Sequence of chain 1.A:
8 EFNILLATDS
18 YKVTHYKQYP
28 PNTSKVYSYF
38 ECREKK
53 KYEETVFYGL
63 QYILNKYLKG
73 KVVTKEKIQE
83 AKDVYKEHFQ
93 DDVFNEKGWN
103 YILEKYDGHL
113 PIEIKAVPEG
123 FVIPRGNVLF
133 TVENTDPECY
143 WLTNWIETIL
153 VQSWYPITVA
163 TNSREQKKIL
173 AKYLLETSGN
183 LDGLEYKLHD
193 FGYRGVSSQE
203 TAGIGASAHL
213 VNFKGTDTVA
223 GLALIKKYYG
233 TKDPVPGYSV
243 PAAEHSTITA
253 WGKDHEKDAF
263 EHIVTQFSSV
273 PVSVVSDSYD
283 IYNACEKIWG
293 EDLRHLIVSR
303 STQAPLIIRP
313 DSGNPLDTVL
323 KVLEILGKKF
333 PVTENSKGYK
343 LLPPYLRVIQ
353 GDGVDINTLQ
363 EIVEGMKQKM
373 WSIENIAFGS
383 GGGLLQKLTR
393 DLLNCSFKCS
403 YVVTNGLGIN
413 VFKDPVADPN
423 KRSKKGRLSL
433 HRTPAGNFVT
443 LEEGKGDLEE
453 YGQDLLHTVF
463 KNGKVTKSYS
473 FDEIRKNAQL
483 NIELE

A small-molecule ligand and the protein it binds are described below.
Small molecule (SMILES): O=C(NCc1ccc(S(=O)(=O)c2cc(F)cc(F)c2)cc1)c1ccc2cccn2c1

Binding-site contacts:
Ligand atom C2 contacts residue TYR18 of chain 1.B at 3.6 Å (hydrophobic).
Ligand atom N12 contacts residue TYR18 of chain 1.B at 3.7 Å.
Ligand atom C4 contacts residue PO41 of chain 1.D at 3.7 Å.
Ligand atom C1 contacts residue PHE193 of chain 1.A at 3.3 Å (hydrophobic).
Ligand atom C4 contacts residue PHE193 of chain 1.A at 3.5 Å (hydrophobic).
Ligand atom O22 contacts residue ILE351 of chain 1.A at 3.7 Å.
Ligand atom C7 contacts residue PHE193 of chain 1.A at 3.5 Å (hydrophobic).
Ligand atom C15 contacts residue HIS191 of chain 1.A at 3.5 Å.
Ligand atom C13 contacts residue ALA244 of chain 1.A at 3.5 Å (hydrophobic).
Ligand atom N8 contacts residue TYR18 of chain 1.B at 3.6 Å.
Ligand atom O21 contacts residue ILE351 of chain 1.A at 3.6 Å.
Ligand atom C9 contacts residue PHE193 of chain 1.A at 3.7 Å (hydrophobic).
Ligand atom C4 contacts residue ARG311 of chain 1.A at 3.3 Å.
Ligand atom O11 contacts residue ALA244 of chain 1.A at 3.2 Å.
Ligand atom C13 contacts residue SER241 of chain 1.A at 3.6 Å.
Ligand atom C7 contacts residue ASP219 of chain 1.A at 3.4 Å.
Ligand atom C26 contacts residue VAL242 of chain 1.A at 3.5 Å (hydrophobic).
Ligand atom C5 contacts residue TYR18 of chain 1.B at 3.6 Å (hydrophobic).
Ligand atom C3 contacts residue TYR18 of chain 1.B at 3.5 Å (hydrophobic).
Ligand atom C10 contacts residue TYR18 of chain 1.B at 3.7 Å (hydrophobic).
Ligand atom C10 contacts residue PHE193 of chain 1.A at 3.6 Å (hydrophobic).
Ligand atom C1 contacts residue ARG196 of chain 1.A at 3.2 Å.
Ligand atom C16 contacts residue HIS191 of chain 1.A at 3.1 Å.
Ligand atom C19 contacts residue SER275 of chain 1.A at 3.7 Å.
Ligand atom C5 contacts residue ARG311 of chain 1.A at 3.4 Å.
Ligand atom C7 contacts residue TYR18 of chain 1.B at 3.8 Å (hydrophobic).
Ligand atom C17 contacts residue ILE351 of chain 1.A at 3.8 Å (hydrophobic).
Ligand atom C2 contacts residue ARG196 of chain 1.A at 3.6 Å.
Ligand atom N8 contacts residue PHE193 of chain 1.A at 3.6 Å.
Ligand atom C5 contacts residue PHE193 of chain 1.A at 3.4 Å (hydrophobic).
Ligand atom C18 contacts residue VAL242 of chain 1.A at 3.5 Å (hydrophobic).
Ligand atom F29 contacts residue PRO273 of chain 1.A at 3.7 Å.
Ligand atom C6 contacts residue TYR18 of chain 1.B at 3.6 Å (hydrophobic).
Ligand atom C19 contacts residue VAL242 of chain 1.A at 3.5 Å (hydrophobic).
Ligand atom F30 contacts residue TYR188 of chain 1.A at 3.4 Å.
Ligand atom C3 contacts residue PHE193 of chain 1.A at 3.5 Å (hydrophobic).
Ligand atom C13 contacts residue VAL242 of chain 1.A at 3.4 Å (hydrophobic).
Ligand atom N12 contacts residue ASP219 of chain 1.A at 3.1 Å (salt-bridge).
Ligand atom O22 contacts residue ILE309 of chain 1.A at 3.6 Å.
Ligand atom C6 contacts residue PHE193 of chain 1.A at 3.3 Å (hydrophobic).

Sequence of chain 1.B:
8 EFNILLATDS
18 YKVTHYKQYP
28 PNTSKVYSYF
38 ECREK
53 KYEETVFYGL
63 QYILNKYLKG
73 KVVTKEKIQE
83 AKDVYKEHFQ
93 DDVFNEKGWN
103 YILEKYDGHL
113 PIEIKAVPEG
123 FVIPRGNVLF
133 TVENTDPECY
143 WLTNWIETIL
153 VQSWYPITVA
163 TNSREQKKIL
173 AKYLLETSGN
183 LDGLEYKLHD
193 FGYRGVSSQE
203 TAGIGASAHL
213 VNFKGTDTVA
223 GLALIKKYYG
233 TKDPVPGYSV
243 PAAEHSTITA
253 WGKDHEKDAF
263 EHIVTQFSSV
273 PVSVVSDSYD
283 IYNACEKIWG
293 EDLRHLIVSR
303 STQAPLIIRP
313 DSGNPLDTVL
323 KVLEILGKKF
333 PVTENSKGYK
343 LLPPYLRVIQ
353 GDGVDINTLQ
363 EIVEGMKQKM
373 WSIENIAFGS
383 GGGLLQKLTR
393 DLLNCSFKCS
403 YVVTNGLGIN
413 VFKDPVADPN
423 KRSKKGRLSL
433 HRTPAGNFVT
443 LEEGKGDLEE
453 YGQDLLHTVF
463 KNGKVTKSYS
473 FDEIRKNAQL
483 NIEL